Binding-site contacts:
Ligand atom O5 contacts residue THR455 of chain 1.A at 4.3 Å.
Ligand atom C6 contacts residue LEU459 of chain 1.A at 3.5 Å (hydrophobic).
Ligand atom C1 contacts residue LEU456 of chain 1.A at 4.3 Å (hydrophobic).
Ligand atom O7 contacts residue ASN453 of chain 1.A at 3.8 Å.
Ligand atom O5 contacts residue ASN453 of chain 1.A at 2.3 Å (h-bond).
Ligand atom O6 contacts residue LEU459 of chain 1.A at 4.0 Å.
Ligand atom C1 contacts residue ASN453 of chain 1.A at 1.4 Å.
Ligand atom C3 contacts residue ASN453 of chain 1.A at 3.8 Å.
Ligand atom O6 contacts residue LEU456 of chain 1.A at 4.1 Å.
Ligand atom O6 contacts residue VAL370 of chain 1.A at 4.4 Å.
Ligand atom O5 contacts residue LEU456 of chain 1.A at 3.6 Å.
Ligand atom C7 contacts residue ASN453 of chain 1.A at 3.6 Å.
Ligand atom C5 contacts residue THR455 of chain 1.A at 4.3 Å.
Ligand atom N2 contacts residue ASN453 of chain 1.A at 2.9 Å (h-bond).
Ligand atom C4 contacts residue ASN453 of chain 1.A at 4.2 Å.
Ligand atom C1 contacts residue THR455 of chain 1.A at 4.3 Å.
Ligand atom C5 contacts residue ASN453 of chain 1.A at 3.7 Å.
Ligand atom C6 contacts residue LEU456 of chain 1.A at 4.4 Å (hydrophobic).
Ligand atom C2 contacts residue ASN453 of chain 1.A at 2.4 Å.
Ligand atom C5 contacts residue LEU456 of chain 1.A at 4.5 Å (hydrophobic).

Sequence of chain 1.A:
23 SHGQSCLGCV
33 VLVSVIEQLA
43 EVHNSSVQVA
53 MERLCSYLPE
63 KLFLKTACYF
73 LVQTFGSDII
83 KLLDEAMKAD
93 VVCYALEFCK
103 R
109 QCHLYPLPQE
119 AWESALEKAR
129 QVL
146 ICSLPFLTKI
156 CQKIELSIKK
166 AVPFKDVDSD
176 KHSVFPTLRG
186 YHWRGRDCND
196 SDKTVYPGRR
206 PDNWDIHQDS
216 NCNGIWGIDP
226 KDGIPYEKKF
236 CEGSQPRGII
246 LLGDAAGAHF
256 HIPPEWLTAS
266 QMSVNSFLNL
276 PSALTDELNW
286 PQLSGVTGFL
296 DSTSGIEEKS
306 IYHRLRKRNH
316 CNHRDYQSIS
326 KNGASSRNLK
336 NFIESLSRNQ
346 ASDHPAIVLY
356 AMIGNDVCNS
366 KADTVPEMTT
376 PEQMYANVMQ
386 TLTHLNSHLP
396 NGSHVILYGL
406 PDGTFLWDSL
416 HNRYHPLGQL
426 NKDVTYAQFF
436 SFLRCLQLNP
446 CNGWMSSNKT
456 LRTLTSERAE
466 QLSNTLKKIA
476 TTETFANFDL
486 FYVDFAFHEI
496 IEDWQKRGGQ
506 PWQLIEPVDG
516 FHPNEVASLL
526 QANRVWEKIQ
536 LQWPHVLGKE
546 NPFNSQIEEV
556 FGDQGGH

The protein below binds the small molecule below.
Small molecule (SMILES): CC(=O)N[C@@H]1[C@@H](O)[C@H](O)[C@@H](CO)O[C@H]1O